Binding-site contacts:
Ligand atom O contacts residue SER51 of chain 1.I at 2.9 Å (h-bond).
Ligand atom C contacts residue THR50 of chain 1.J at 3.9 Å.
Ligand atom CH2 contacts residue ILE20 of chain 1.J at 4.0 Å (hydrophobic).
Ligand atom CB contacts residue THR23 of chain 1.I at 3.6 Å.
Ligand atom CD1 contacts residue THR47 of chain 1.J at 3.8 Å.
Ligand atom O contacts residue THR47 of chain 1.J at 3.5 Å.
Ligand atom CZ2 contacts residue THR50 of chain 1.J at 3.9 Å.
Ligand atom N contacts residue THR23 of chain 1.I at 2.6 Å (h-bond).
Ligand atom CH2 contacts residue GLY21 of chain 1.J at 3.5 Å.
Ligand atom OXT contacts residue HIS49 of chain 1.J at 3.9 Å.
Ligand atom CB contacts residue SER51 of chain 1.I at 3.4 Å.
Ligand atom NE1 contacts residue ALA44 of chain 1.J at 3.8 Å.
Ligand atom CD1 contacts residue SER51 of chain 1.I at 3.5 Å.
Ligand atom N contacts residue THR28 of chain 1.I at 2.9 Å (h-bond).
Ligand atom N contacts residue ASP27 of chain 1.I at 3.1 Å (salt-bridge).
Ligand atom CB contacts residue THR28 of chain 1.I at 3.5 Å.
Ligand atom CZ2 contacts residue ILE53 of chain 1.J at 3.9 Å (hydrophobic).
Ligand atom C contacts residue GLY25 of chain 1.I at 3.5 Å.
Ligand atom CE2 contacts residue GLN45 of chain 1.J at 3.9 Å.
Ligand atom CA contacts residue THR28 of chain 1.I at 3.2 Å.
Ligand atom CZ2 contacts residue ALA44 of chain 1.J at 4.0 Å (hydrophobic).
Ligand atom C contacts residue THR47 of chain 1.J at 3.4 Å.
Ligand atom C contacts residue SER51 of chain 1.I at 3.6 Å.
Ligand atom CG contacts residue SER51 of chain 1.I at 3.9 Å.
Ligand atom NE1 contacts residue SER51 of chain 1.I at 4.0 Å.
Ligand atom O contacts residue ARG24 of chain 1.I at 3.5 Å.
Ligand atom O contacts residue THR23 of chain 1.I at 4.0 Å.
Ligand atom N contacts residue GLY25 of chain 1.I at 2.7 Å (h-bond).
Ligand atom CA contacts residue SER51 of chain 1.I at 3.9 Å.
Ligand atom CE3 contacts residue HIS32 of chain 1.J at 3.8 Å.
Ligand atom NE1 contacts residue GLN45 of chain 1.J at 2.9 Å (h-bond).
Ligand atom CZ3 contacts residue GLY21 of chain 1.J at 3.6 Å.
Ligand atom OXT contacts residue THR50 of chain 1.J at 2.8 Å (h-bond).
Ligand atom CZ3 contacts residue HIS32 of chain 1.J at 3.9 Å.
Ligand atom O contacts residue GLY25 of chain 1.I at 3.1 Å (h-bond).
Ligand atom CA contacts residue GLY25 of chain 1.I at 3.4 Å.
Ligand atom N contacts residue ARG24 of chain 1.I at 3.8 Å.
Ligand atom OXT contacts residue THR47 of chain 1.J at 2.5 Å (h-bond).
Ligand atom CD1 contacts residue GLN45 of chain 1.J at 3.6 Å.
Ligand atom CA contacts residue THR23 of chain 1.I at 3.6 Å.

Sequence of chain 1.I:
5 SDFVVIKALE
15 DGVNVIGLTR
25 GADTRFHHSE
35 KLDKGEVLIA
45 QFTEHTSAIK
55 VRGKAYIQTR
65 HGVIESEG

Sequence of chain 1.J:
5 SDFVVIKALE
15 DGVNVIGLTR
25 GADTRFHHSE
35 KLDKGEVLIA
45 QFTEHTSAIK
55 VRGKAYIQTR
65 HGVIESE

The small molecule below binds the protein below.
Small molecule (SMILES): N[C@@H](Cc1c[nH]c2ccccc12)C(=O)O